Sequence of chain 37.A:
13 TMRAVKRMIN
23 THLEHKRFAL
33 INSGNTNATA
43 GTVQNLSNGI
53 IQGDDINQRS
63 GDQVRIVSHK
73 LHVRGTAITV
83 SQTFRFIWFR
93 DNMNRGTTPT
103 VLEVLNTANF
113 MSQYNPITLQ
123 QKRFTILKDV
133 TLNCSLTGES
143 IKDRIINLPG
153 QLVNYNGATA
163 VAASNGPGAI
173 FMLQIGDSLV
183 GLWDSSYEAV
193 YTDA

Binding-site contacts:
Ligand atom C2 contacts residue A2 of chain 37.B at 3.9 Å.
Ligand atom C4 contacts residue A3 of chain 37.B at 3.6 Å.
Ligand atom C4 contacts residue A1 of chain 37.B at 3.4 Å.
Ligand atom C6 contacts residue ARG19 of chain 37.A at 2.7 Å.
Ligand atom O5' contacts residue ARG15 of chain 37.A at 3.6 Å.
Ligand atom C2 contacts residue A3 of chain 37.B at 3.5 Å.
Ligand atom O3' contacts residue ARG19 of chain 37.A at 3.6 Å (salt-bridge).
Ligand atom C3' contacts residue ARG15 of chain 37.A at 3.8 Å.
Ligand atom OP1 contacts residue MET14 of chain 37.A at 3.8 Å.
Ligand atom C5 contacts residue ARG19 of chain 37.A at 2.9 Å.
Ligand atom O4 contacts residue A1 of chain 37.B at 3.0 Å (h-bond).
Ligand atom O5' contacts residue ARG19 of chain 37.A at 2.1 Å (salt-bridge).
Ligand atom C5' contacts residue ARG19 of chain 37.A at 3.2 Å.
Ligand atom O3' contacts residue ARG15 of chain 37.A at 3.1 Å (salt-bridge).
Ligand atom P contacts residue ARG15 of chain 37.A at 3.1 Å.
Ligand atom O4 contacts residue A3 of chain 37.B at 2.8 Å (h-bond).
Ligand atom OP2 contacts residue ARG19 of chain 37.A at 2.1 Å (salt-bridge).
Ligand atom C4' contacts residue ARG19 of chain 37.A at 3.7 Å.
Ligand atom P contacts residue ARG19 of chain 37.A at 2.8 Å.
Ligand atom C5' contacts residue ARG15 of chain 37.A at 2.5 Å.
Ligand atom N3 contacts residue A3 of chain 37.B at 2.8 Å (h-bond).
Ligand atom C4 contacts residue ARG19 of chain 37.A at 3.9 Å.
Ligand atom C3' contacts residue ARG19 of chain 37.A at 3.4 Å.
Ligand atom C1' contacts residue ARG19 of chain 37.A at 4.3 Å.
Ligand atom OP2 contacts residue ALA16 of chain 37.A at 4.1 Å.
Ligand atom C2 contacts residue A1 of chain 37.B at 3.1 Å.
Ligand atom OP2 contacts residue ARG15 of chain 37.A at 2.5 Å.
Ligand atom O2 contacts residue A2 of chain 37.B at 3.7 Å.
Ligand atom N1 contacts residue ARG19 of chain 37.A at 3.9 Å.
Ligand atom O2 contacts residue A1 of chain 37.B at 2.7 Å (h-bond).
Ligand atom N3 contacts residue A1 of chain 37.B at 2.7 Å (h-bond).
Ligand atom OP1 contacts residue ARG15 of chain 37.A at 2.5 Å.
Ligand atom O4' contacts residue ARG19 of chain 37.A at 3.9 Å.
Ligand atom N1 contacts residue A3 of chain 37.B at 4.3 Å.
Ligand atom OP1 contacts residue ARG19 of chain 37.A at 4.1 Å.
Ligand atom N3 contacts residue A2 of chain 37.B at 3.7 Å.
Ligand atom O2 contacts residue A3 of chain 37.B at 3.2 Å.
Ligand atom OP1 contacts residue LYS18 of chain 37.A at 3.7 Å.
Ligand atom C2' contacts residue ARG19 of chain 37.A at 3.6 Å.
Ligand atom C4' contacts residue ARG15 of chain 37.A at 3.3 Å.

The small molecule below binds the protein below.
Small molecule (SMILES): O=c1ccn([C@@H]2O[C@H](CO[P](=O)(O)O[C@H]3[C@@H](O)[C@H](n4ccc(=O)[nH]c4=O)O[C@@H]3CO[P](=O)(O)O[C@H]3[C@@H](O)[C@H](n4ccc(=O)[nH]c4=O)O[C@@H]3CO[P](=O)(O)O[C@H]3[C@@H](O)[C@H](n4ccc(=O)[nH]c4=O)O[C@@H]3COP(=O)=O)[C@@H](O)[C@H]2O)c(=O)[nH]1